Sequence of chain 1.A:
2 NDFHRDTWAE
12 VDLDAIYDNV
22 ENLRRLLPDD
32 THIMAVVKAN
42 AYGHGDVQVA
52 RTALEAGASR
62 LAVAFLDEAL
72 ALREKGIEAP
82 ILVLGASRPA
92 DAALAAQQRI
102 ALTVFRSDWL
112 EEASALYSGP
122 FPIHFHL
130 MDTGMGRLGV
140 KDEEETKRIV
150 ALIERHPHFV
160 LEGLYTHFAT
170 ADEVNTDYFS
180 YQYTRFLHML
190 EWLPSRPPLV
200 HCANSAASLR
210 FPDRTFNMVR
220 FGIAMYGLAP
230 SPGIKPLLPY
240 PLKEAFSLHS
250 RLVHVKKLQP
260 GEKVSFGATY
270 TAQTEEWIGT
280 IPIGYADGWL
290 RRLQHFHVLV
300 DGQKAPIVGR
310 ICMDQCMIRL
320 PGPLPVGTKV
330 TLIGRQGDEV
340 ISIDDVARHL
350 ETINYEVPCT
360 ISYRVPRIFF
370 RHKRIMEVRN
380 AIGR

Binding-site contacts:
Ligand atom C6 contacts residue HIS166 of chain 1.B at 3.6 Å.
Ligand atom C4 contacts residue LYS39 of chain 1.B at 3.7 Å.
Ligand atom C2A contacts residue HIS166 of chain 1.B at 3.8 Å.
Ligand atom O3P contacts residue SER204 of chain 1.B at 2.6 Å (h-bond).
Ligand atom O2P contacts residue ILE222 of chain 1.B at 3.7 Å.
Ligand atom N1 contacts residue ARG219 of chain 1.B at 2.8 Å (salt-bridge).
Ligand atom O3P contacts residue ILE222 of chain 1.B at 3.3 Å (h-bond).
Ligand atom C5A contacts residue TYR43 of chain 1.B at 3.7 Å (hydrophobic).
Ligand atom O1P contacts residue ILE222 of chain 1.B at 2.6 Å (h-bond).
Ligand atom O1P contacts residue GLY221 of chain 1.B at 3.4 Å.
Ligand atom C5 contacts residue HIS166 of chain 1.B at 3.7 Å.
Ligand atom N1 contacts residue HIS166 of chain 1.B at 3.4 Å (h-bond).
Ligand atom ND contacts residue PHE265 of chain 1.A at 3.4 Å.
Ligand atom O4P contacts residue ASN203 of chain 1.B at 3.6 Å.
Ligand atom ND contacts residue CYS311 of chain 1.A at 3.6 Å.
Ligand atom CB contacts residue TYR354 of chain 1.B at 3.6 Å (hydrophobic).
Ligand atom C2 contacts residue HIS166 of chain 1.B at 3.4 Å.
Ligand atom OG contacts residue MET312 of chain 1.A at 3.8 Å.
Ligand atom C6 contacts residue ARG219 of chain 1.B at 3.5 Å.
Ligand atom C4 contacts residue HIS166 of chain 1.B at 3.8 Å.
Ligand atom C contacts residue PHE265 of chain 1.A at 3.6 Å (hydrophobic).
Ligand atom C2 contacts residue ARG219 of chain 1.B at 3.7 Å.
Ligand atom O2P contacts residue TYR354 of chain 1.B at 2.5 Å (h-bond).
Ligand atom C4A contacts residue TYR43 of chain 1.B at 3.5 Å (hydrophobic).
Ligand atom P contacts residue ILE222 of chain 1.B at 3.5 Å.
Ligand atom O3P contacts residue GLY221 of chain 1.B at 2.9 Å (h-bond).
Ligand atom CA contacts residue PHE265 of chain 1.A at 3.8 Å (hydrophobic).
Ligand atom OG contacts residue PHE265 of chain 1.A at 3.5 Å.
Ligand atom C contacts residue ARG136 of chain 1.B at 3.7 Å.
Ligand atom C2 contacts residue LEU85 of chain 1.B at 3.7 Å (hydrophobic).
Ligand atom O1P contacts residue TYR354 of chain 1.B at 3.2 Å.
Ligand atom CB contacts residue PHE265 of chain 1.A at 3.7 Å (hydrophobic).
Ligand atom O contacts residue LYS39 of chain 1.B at 3.7 Å.
Ligand atom O1P contacts residue TYR43 of chain 1.B at 2.6 Å (h-bond).
Ligand atom ND contacts residue MET312 of chain 1.A at 2.9 Å (h-bond).
Ligand atom C3 contacts residue HIS166 of chain 1.B at 3.7 Å.
Ligand atom O contacts residue ARG136 of chain 1.B at 2.8 Å (salt-bridge).
Ligand atom OG contacts residue TYR284 of chain 1.A at 3.0 Å (h-bond).
Ligand atom C4A contacts residue LYS39 of chain 1.B at 3.2 Å.
Ligand atom O3 contacts residue ARG136 of chain 1.B at 3.0 Å (salt-bridge).

This protein binds this small molecule.
Small molecule (SMILES): Cc1ncc(COP(=O)(O)O)c(CNc2conc2O)c1O

Sequence of chain 1.B:
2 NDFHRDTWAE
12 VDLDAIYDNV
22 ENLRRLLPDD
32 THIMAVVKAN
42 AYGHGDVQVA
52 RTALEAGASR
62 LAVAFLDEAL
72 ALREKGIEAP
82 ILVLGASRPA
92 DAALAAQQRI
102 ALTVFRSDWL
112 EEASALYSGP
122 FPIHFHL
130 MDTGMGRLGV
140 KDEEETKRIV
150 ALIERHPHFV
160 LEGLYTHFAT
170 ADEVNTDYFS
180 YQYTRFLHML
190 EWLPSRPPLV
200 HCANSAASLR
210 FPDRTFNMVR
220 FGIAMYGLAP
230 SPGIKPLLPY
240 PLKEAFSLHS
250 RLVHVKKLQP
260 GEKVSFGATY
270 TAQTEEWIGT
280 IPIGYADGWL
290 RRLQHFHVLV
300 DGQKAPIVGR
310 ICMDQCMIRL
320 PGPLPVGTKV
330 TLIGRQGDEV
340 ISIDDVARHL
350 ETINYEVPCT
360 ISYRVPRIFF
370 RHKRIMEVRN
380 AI